Sequence of chain 1.A:
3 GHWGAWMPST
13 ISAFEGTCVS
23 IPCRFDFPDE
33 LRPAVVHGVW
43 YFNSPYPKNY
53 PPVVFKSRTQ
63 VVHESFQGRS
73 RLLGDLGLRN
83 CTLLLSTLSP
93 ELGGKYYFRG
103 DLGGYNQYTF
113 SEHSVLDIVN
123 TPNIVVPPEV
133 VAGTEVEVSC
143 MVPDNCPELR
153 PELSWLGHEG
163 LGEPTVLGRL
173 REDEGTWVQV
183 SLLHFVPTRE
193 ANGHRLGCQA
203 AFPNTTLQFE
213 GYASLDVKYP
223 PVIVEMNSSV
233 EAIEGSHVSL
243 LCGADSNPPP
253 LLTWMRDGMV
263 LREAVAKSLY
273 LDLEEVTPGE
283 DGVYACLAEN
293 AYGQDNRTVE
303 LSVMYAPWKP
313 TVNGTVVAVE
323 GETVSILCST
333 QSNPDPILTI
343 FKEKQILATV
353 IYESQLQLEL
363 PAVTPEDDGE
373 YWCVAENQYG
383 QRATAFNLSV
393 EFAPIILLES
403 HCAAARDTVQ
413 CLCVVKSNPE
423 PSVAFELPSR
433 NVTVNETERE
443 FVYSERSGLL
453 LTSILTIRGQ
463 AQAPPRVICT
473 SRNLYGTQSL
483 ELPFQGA

Binding-site contacts:
Ligand atom O5 contacts residue NAG2 of chain 2.D at 4.0 Å.
Ligand atom O7 contacts residue ASN389 of chain 1.A at 3.0 Å (h-bond).
Ligand atom O5 contacts residue ASN389 of chain 1.A at 2.4 Å (h-bond).
Ligand atom C7 contacts residue ASN389 of chain 1.A at 3.1 Å.
Ligand atom C6 contacts residue NAG2 of chain 2.D at 3.9 Å.
Ligand atom C1 contacts residue ASN389 of chain 1.A at 1.4 Å.
Ligand atom C2 contacts residue ASN389 of chain 1.A at 2.4 Å.
Ligand atom N2 contacts residue ASN389 of chain 1.A at 2.9 Å (h-bond).
Ligand atom C5 contacts residue GLU372 of chain 1.A at 4.3 Å.
Ligand atom O5 contacts residue GLU372 of chain 1.A at 4.0 Å.
Ligand atom O6 contacts residue GLU372 of chain 1.A at 3.6 Å.
Ligand atom C1 contacts residue GLU372 of chain 1.A at 4.4 Å.
Ligand atom C5 contacts residue ASN389 of chain 1.A at 3.7 Å.
Ligand atom C8 contacts residue ASN389 of chain 1.A at 4.2 Å.
Ligand atom C4 contacts residue ASN389 of chain 1.A at 4.2 Å.
Ligand atom C6 contacts residue GLU372 of chain 1.A at 4.5 Å.
Ligand atom C3 contacts residue ASN389 of chain 1.A at 3.8 Å.

A small-molecule ligand and the protein it binds are described below.
Small molecule (SMILES): CC(=O)N[C@H]1[C@H](O[C@H]2[C@H](O)[C@@H](NC(C)=O)CO[C@@H]2CO)O[C@H](CO)[C@@H](O)[C@@H]1O